Sequence of chain 1.A:
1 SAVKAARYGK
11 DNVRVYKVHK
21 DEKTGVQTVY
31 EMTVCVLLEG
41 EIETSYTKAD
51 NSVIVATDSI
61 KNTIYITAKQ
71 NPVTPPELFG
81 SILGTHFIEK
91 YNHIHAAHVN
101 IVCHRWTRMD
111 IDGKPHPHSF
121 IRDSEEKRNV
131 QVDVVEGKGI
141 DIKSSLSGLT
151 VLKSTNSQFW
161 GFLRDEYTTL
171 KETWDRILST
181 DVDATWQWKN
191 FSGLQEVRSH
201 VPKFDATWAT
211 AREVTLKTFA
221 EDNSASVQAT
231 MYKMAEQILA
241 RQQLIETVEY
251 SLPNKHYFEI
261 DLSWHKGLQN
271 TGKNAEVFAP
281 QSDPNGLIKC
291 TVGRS

This small molecule binds to this protein.
Small molecule (SMILES): O=C(O)c1cccc(C(=O)O)n1

Binding-site contacts:
Ligand atom C2 contacts residue PDC1 of chain 1.G at 3.3 Å.
Ligand atom O1 contacts residue LU1 of chain 1.B at 2.5 Å.
Ligand atom O1 contacts residue PDC1 of chain 1.H at 2.7 Å (h-bond).
Ligand atom O3 contacts residue PDC1 of chain 1.G at 3.0 Å (h-bond).
Ligand atom N1 contacts residue PDC1 of chain 1.G at 2.7 Å (h-bond).
Ligand atom C2 contacts residue PDC1 of chain 1.H at 3.4 Å.
Ligand atom C3 contacts residue GLN242 of chain 1.A at 3.6 Å.
Ligand atom C5 contacts residue PRO202 of chain 1.A at 4.1 Å (hydrophobic).
Ligand atom C6 contacts residue PDC1 of chain 1.H at 3.1 Å.
Ligand atom C5 contacts residue PDC1 of chain 1.H at 4.2 Å.
Ligand atom C6 contacts residue PDC1 of chain 1.G at 3.4 Å.
Ligand atom C2 contacts residue LYS203 of chain 1.A at 3.8 Å.
Ligand atom N1 contacts residue LYS203 of chain 1.A at 4.2 Å.
Ligand atom C8 contacts residue PDC1 of chain 1.G at 3.7 Å.
Ligand atom C7 contacts residue GLN242 of chain 1.A at 3.9 Å.
Ligand atom C5 contacts residue ALA206 of chain 1.A at 3.8 Å (hydrophobic).
Ligand atom O3 contacts residue PRO202 of chain 1.A at 4.4 Å.
Ligand atom N1 contacts residue LU1 of chain 1.B at 2.4 Å.
Ligand atom C2 contacts residue LU1 of chain 1.B at 3.3 Å.
Ligand atom C8 contacts residue PRO202 of chain 1.A at 3.8 Å (hydrophobic).
Ligand atom C2 contacts residue GLN242 of chain 1.A at 4.2 Å.
Ligand atom O2 contacts residue GLN242 of chain 1.A at 2.9 Å (h-bond).
Ligand atom O2 contacts residue LYS203 of chain 1.A at 3.6 Å.
Ligand atom C7 contacts residue PDC1 of chain 1.H at 3.7 Å.
Ligand atom C3 contacts residue LYS203 of chain 1.A at 4.0 Å.
Ligand atom O1 contacts residue PDC1 of chain 1.G at 3.1 Å (h-bond).
Ligand atom C7 contacts residue PDC1 of chain 1.G at 3.5 Å.
Ligand atom O3 contacts residue PDC1 of chain 1.H at 2.8 Å (h-bond).
Ligand atom C6 contacts residue LU1 of chain 1.B at 3.3 Å.
Ligand atom C8 contacts residue PDC1 of chain 1.H at 3.3 Å.
Ligand atom C7 contacts residue LU1 of chain 1.B at 3.3 Å.
Ligand atom O3 contacts residue LU1 of chain 1.B at 2.6 Å.
Ligand atom C4 contacts residue LYS203 of chain 1.A at 4.2 Å.
Ligand atom C8 contacts residue LU1 of chain 1.B at 3.3 Å.
Ligand atom O4 contacts residue PRO202 of chain 1.A at 3.4 Å.
Ligand atom C4 contacts residue ALA206 of chain 1.A at 3.4 Å (hydrophobic).
Ligand atom N1 contacts residue PDC1 of chain 1.H at 2.6 Å (h-bond).
Ligand atom C6 contacts residue PRO202 of chain 1.A at 4.3 Å (hydrophobic).
Ligand atom C7 contacts residue LYS203 of chain 1.A at 3.6 Å.
Ligand atom O1 contacts residue LYS203 of chain 1.A at 3.6 Å.